This small molecule binds to this protein.
Small molecule (SMILES): O=c1[nH]cnc2c1ncn2[C@@H]1O[C@H](COP(=O)(O)O)[C@@H](O)[C@H]1O

Sequence of chain 3.A:
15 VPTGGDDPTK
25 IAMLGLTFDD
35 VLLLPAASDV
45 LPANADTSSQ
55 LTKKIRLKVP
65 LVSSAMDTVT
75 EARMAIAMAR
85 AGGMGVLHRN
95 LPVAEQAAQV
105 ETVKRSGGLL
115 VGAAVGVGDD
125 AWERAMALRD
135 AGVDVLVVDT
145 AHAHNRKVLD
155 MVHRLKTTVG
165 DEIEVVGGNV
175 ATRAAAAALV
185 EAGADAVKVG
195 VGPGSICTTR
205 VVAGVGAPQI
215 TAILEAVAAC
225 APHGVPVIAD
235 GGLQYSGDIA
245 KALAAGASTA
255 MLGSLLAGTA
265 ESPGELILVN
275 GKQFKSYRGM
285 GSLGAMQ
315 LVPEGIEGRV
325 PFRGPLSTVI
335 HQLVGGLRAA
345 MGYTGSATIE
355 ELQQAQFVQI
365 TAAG

Binding-site contacts:
Ligand atom O1P contacts residue TYR281 of chain 3.A at 2.6 Å (h-bond).
Ligand atom O3' contacts residue ASP234 of chain 3.A at 2.5 Å (salt-bridge).
Ligand atom C3' contacts residue ASP234 of chain 3.A at 3.4 Å.
Ligand atom C5 contacts residue ILE200 of chain 3.A at 3.4 Å (hydrophobic).
Ligand atom N3 contacts residue FWS1 of chain 3.C at 3.3 Å.
Ligand atom O2P contacts residue GLY198 of chain 3.A at 3.5 Å.
Ligand atom N7 contacts residue GLY283 of chain 3.A at 3.6 Å.
Ligand atom C5' contacts residue TYR281 of chain 3.A at 3.5 Å (hydrophobic).
Ligand atom O1P contacts residue SER258 of chain 3.A at 3.1 Å (h-bond).
Ligand atom O6 contacts residue MET284 of chain 3.A at 3.2 Å (h-bond).
Ligand atom O3P contacts residue GLY257 of chain 3.A at 2.9 Å (h-bond).
Ligand atom C2 contacts residue FWS1 of chain 3.C at 3.2 Å.
Ligand atom O2P contacts residue GLY236 of chain 3.A at 2.9 Å (h-bond).
Ligand atom N1 contacts residue FWS1 of chain 3.C at 2.7 Å (h-bond).
Ligand atom O5' contacts residue GLY235 of chain 3.A at 3.5 Å.
Ligand atom C4' contacts residue ASP234 of chain 3.A at 3.5 Å.
Ligand atom O6 contacts residue GLY285 of chain 3.A at 2.7 Å (h-bond).
Ligand atom O6 contacts residue GLY319 of chain 3.A at 3.3 Å.
Ligand atom C4 contacts residue ILE200 of chain 3.A at 3.6 Å (hydrophobic).
Ligand atom O2P contacts residue SER199 of chain 3.A at 2.9 Å (h-bond).
Ligand atom P contacts residue SER199 of chain 3.A at 3.7 Å.
Ligand atom O6 contacts residue FWS1 of chain 3.C at 3.2 Å (h-bond).
Ligand atom C6 contacts residue GLY285 of chain 3.A at 3.6 Å.
Ligand atom O2' contacts residue ASP234 of chain 3.A at 2.6 Å (salt-bridge).
Ligand atom N7 contacts residue MET284 of chain 3.A at 3.0 Å (h-bond).
Ligand atom O3P contacts residue SER258 of chain 3.A at 3.3 Å (h-bond).
Ligand atom N1 contacts residue GLU318 of chain 3.A at 2.7 Å (salt-bridge).
Ligand atom O3' contacts residue SER68 of chain 3.A at 2.9 Å (h-bond).
Ligand atom C5 contacts residue MET284 of chain 3.A at 3.6 Å (hydrophobic).
Ligand atom O1P contacts residue SER199 of chain 3.A at 2.7 Å (h-bond).
Ligand atom O3' contacts residue MET255 of chain 3.A at 3.6 Å (h-bond).
Ligand atom C2 contacts residue CYS201 of chain 3.A at 3.3 Å (hydrophobic).
Ligand atom C8 contacts residue MET70 of chain 3.A at 3.6 Å (hydrophobic).
Ligand atom O6 contacts residue GLY283 of chain 3.A at 3.1 Å.
Ligand atom O2' contacts residue ASN173 of chain 3.A at 3.6 Å.
Ligand atom C6 contacts residue FWS1 of chain 3.C at 3.0 Å.
Ligand atom O2' contacts residue FWS1 of chain 3.C at 3.4 Å.
Ligand atom C1' contacts residue FWS1 of chain 3.C at 3.6 Å.
Ligand atom C2 contacts residue GLU318 of chain 3.A at 3.5 Å.
Ligand atom O5' contacts residue GLY198 of chain 3.A at 3.5 Å.